This protein binds this small molecule.
Small molecule (SMILES): Cc1c[nH]nc1[C@H]1CCCN(c2ccc3ncnc(N)c3n2)C1

Binding-site contacts:
Ligand atom N24 contacts residue ALA53 of chain 1.A at 3.4 Å.
Ligand atom N23 contacts residue LEU161 of chain 1.A at 3.8 Å.
Ligand atom N24 contacts residue MET106 of chain 1.A at 3.4 Å (h-bond).
Ligand atom N24 contacts residue GLU107 of chain 1.A at 2.8 Å (salt-bridge).
Ligand atom C1 contacts residue LYS55 of chain 1.A at 3.9 Å.
Ligand atom C8 contacts residue MET106 of chain 1.A at 3.8 Å (hydrophobic).
Ligand atom N21 contacts residue CYS109 of chain 1.A at 2.8 Å (h-bond).
Ligand atom N4 contacts residue MET106 of chain 1.A at 3.4 Å.
Ligand atom C10 contacts residue ASP172 of chain 1.A at 3.7 Å.
Ligand atom C20 contacts residue GLU107 of chain 1.A at 3.7 Å.
Ligand atom N6 contacts residue MET106 of chain 1.A at 3.3 Å.
Ligand atom C11 contacts residue TYR37 of chain 1.A at 3.3 Å (hydrophobic).
Ligand atom N19 contacts residue LEU161 of chain 1.A at 3.8 Å.
Ligand atom C3 contacts residue MET106 of chain 1.A at 3.3 Å (hydrophobic).
Ligand atom C3 contacts residue LEU104 of chain 1.A at 3.6 Å (hydrophobic).
Ligand atom N21 contacts residue GLU107 of chain 1.A at 3.8 Å.
Ligand atom C18 contacts residue ALA53 of chain 1.A at 3.7 Å (hydrophobic).
Ligand atom N4 contacts residue LYS55 of chain 1.A at 3.6 Å.
Ligand atom C22 contacts residue CYS109 of chain 1.A at 3.3 Å (hydrophobic).
Ligand atom C15 contacts residue TYR37 of chain 1.A at 3.7 Å (hydrophobic).
Ligand atom C2 contacts residue LYS55 of chain 1.A at 3.6 Å.
Ligand atom C18 contacts residue LEU161 of chain 1.A at 3.4 Å (hydrophobic).
Ligand atom N4 contacts residue LEU104 of chain 1.A at 3.5 Å.
Ligand atom C13 contacts residue MET106 of chain 1.A at 3.7 Å (hydrophobic).
Ligand atom C3 contacts residue LYS55 of chain 1.A at 3.3 Å.
Ligand atom N4 contacts residue LEU74 of chain 1.A at 3.7 Å.
Ligand atom N6 contacts residue LYS55 of chain 1.A at 3.7 Å.
Ligand atom N12 contacts residue VAL171 of chain 1.A at 3.4 Å.
Ligand atom C7 contacts residue MET106 of chain 1.A at 3.1 Å (hydrophobic).
Ligand atom N19 contacts residue VAL171 of chain 1.A at 3.5 Å.
Ligand atom C17 contacts residue LEU161 of chain 1.A at 3.5 Å (hydrophobic).
Ligand atom N21 contacts residue ALA53 of chain 1.A at 3.7 Å.
Ligand atom C20 contacts residue ALA53 of chain 1.A at 3.3 Å (hydrophobic).
Ligand atom C14 contacts residue VAL171 of chain 1.A at 3.7 Å (hydrophobic).
Ligand atom C22 contacts residue PHE108 of chain 1.A at 3.7 Å (hydrophobic).
Ligand atom C1 contacts residue ALA53 of chain 1.A at 3.8 Å (hydrophobic).
Ligand atom N21 contacts residue PHE108 of chain 1.A at 3.6 Å.
Ligand atom C9 contacts residue VAL40 of chain 1.A at 3.5 Å (hydrophobic).
Ligand atom C2 contacts residue MET106 of chain 1.A at 3.1 Å (hydrophobic).
Ligand atom C20 contacts residue LEU161 of chain 1.A at 3.7 Å (hydrophobic).

Sequence of chain 1.A:
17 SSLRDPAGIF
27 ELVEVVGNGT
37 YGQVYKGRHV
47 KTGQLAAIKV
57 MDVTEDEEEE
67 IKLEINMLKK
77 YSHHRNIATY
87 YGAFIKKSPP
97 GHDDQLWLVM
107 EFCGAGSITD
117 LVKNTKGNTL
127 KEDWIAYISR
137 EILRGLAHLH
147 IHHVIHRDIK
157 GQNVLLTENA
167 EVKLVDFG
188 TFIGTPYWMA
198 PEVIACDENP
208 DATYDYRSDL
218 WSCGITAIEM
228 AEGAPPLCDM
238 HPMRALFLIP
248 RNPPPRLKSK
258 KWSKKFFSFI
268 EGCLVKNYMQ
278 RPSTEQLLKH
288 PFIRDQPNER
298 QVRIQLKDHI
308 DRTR